Sequence of chain 3.A:
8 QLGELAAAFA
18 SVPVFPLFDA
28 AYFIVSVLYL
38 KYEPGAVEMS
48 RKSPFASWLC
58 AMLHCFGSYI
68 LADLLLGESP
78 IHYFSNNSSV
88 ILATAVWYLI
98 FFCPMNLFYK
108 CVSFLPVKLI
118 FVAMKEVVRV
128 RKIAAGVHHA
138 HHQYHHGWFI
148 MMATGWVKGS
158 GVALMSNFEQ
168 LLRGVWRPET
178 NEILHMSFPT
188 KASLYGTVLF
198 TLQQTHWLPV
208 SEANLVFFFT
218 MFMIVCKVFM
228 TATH

The small molecule below binds the protein below.
Small molecule (SMILES): CC/C=C/C/C=C/C/C=C/CCCC(=O)O[C@H](CO)COC(=O)CCCCCCCCCCC

Sequence of chain 2.A:
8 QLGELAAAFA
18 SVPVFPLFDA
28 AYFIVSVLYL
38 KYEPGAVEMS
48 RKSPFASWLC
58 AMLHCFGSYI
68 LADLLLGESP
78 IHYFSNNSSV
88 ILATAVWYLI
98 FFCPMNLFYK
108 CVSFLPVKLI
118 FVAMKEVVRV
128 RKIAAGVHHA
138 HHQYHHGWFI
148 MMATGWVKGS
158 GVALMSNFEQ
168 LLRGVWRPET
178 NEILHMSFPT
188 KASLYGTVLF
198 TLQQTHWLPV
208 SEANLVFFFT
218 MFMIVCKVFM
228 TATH

Binding-site contacts:
Ligand atom O13 contacts residue PHE52 of chain 3.A at 4.0 Å.
Ligand atom C33 contacts residue ILE67 of chain 3.A at 4.1 Å (hydrophobic).
Ligand atom C37 contacts residue LEU72 of chain 2.A at 4.0 Å (hydrophobic).
Ligand atom C31 contacts residue PHE81 of chain 3.A at 3.4 Å (hydrophobic).
Ligand atom C19 contacts residue LEU161 of chain 2.A at 4.0 Å (hydrophobic).
Ligand atom C10 contacts residue TRP153 of chain 2.A at 3.5 Å (hydrophobic).
Ligand atom C7 contacts residue MET149 of chain 2.A at 3.6 Å (hydrophobic).
Ligand atom C37 contacts residue PRO77 of chain 3.A at 4.0 Å (hydrophobic).
Ligand atom C33 contacts residue PHE81 of chain 3.A at 4.2 Å (hydrophobic).
Ligand atom C11 contacts residue PHE81 of chain 3.A at 4.1 Å (hydrophobic).
Ligand atom C14 contacts residue VAL154 of chain 2.A at 4.0 Å (hydrophobic).
Ligand atom O18 contacts residue TRP55 of chain 3.A at 3.6 Å.
Ligand atom O17 contacts residue PHE52 of chain 3.A at 3.5 Å.
Ligand atom O19 contacts residue PHE146 of chain 2.A at 4.0 Å.
Ligand atom C34 contacts residue LEU56 of chain 3.A at 4.1 Å (hydrophobic).
Ligand atom C10 contacts residue PHE52 of chain 3.A at 4.0 Å (hydrophobic).
Ligand atom O17 contacts residue LEU56 of chain 3.A at 4.0 Å.
Ligand atom C8 contacts residue PHE146 of chain 2.A at 4.2 Å (hydrophobic).
Ligand atom O19 contacts residue PHE81 of chain 3.A at 3.7 Å.
Ligand atom C32 contacts residue ILE78 of chain 3.A at 3.7 Å (hydrophobic).
Ligand atom C9 contacts residue TRP55 of chain 3.A at 3.5 Å (hydrophobic).
Ligand atom C33 contacts residue LEU56 of chain 3.A at 3.8 Å (hydrophobic).
Ligand atom C12 contacts residue ALA150 of chain 2.A at 3.6 Å (hydrophobic).
Ligand atom C13 contacts residue TRP153 of chain 2.A at 4.2 Å (hydrophobic).
Ligand atom C7 contacts residue PHE146 of chain 2.A at 4.0 Å (hydrophobic).
Ligand atom C8 contacts residue ALA150 of chain 2.A at 3.6 Å (hydrophobic).
Ligand atom C17 contacts residue LEU161 of chain 2.A at 4.0 Å (hydrophobic).
Ligand atom C21 contacts residue MET162 of chain 2.A at 4.2 Å (hydrophobic).
Ligand atom C33 contacts residue ILE78 of chain 3.A at 4.1 Å (hydrophobic).
Ligand atom O19 contacts residue ALA150 of chain 2.A at 4.2 Å.
Ligand atom C35 contacts residue ILE78 of chain 3.A at 3.7 Å (hydrophobic).
Ligand atom C12 contacts residue TRP153 of chain 2.A at 3.8 Å (hydrophobic).
Ligand atom C19 contacts residue LEU68 of chain 2.A at 4.2 Å (hydrophobic).
Ligand atom C7 contacts residue ALA150 of chain 2.A at 3.6 Å (hydrophobic).
Ligand atom C32 contacts residue LEU56 of chain 3.A at 3.9 Å (hydrophobic).
Ligand atom O16 contacts residue TRP153 of chain 2.A at 3.7 Å.
Ligand atom C41 contacts residue LEU71 of chain 3.A at 3.9 Å (hydrophobic).
Ligand atom O17 contacts residue TRP153 of chain 2.A at 3.3 Å.
Ligand atom O16 contacts residue PHE52 of chain 3.A at 3.6 Å.
Ligand atom C31 contacts residue LEU56 of chain 3.A at 4.0 Å (hydrophobic).